Binding-site contacts:
Ligand atom N contacts residue GLU193 of chain 1.B at 2.8 Å (salt-bridge).
Ligand atom O contacts residue TYR61 of chain 1.B at 3.3 Å.
Ligand atom C contacts residue THR91 of chain 1.B at 3.6 Å.
Ligand atom CA contacts residue THR91 of chain 1.B at 3.4 Å.
Ligand atom CD contacts residue THR143 of chain 1.B at 3.2 Å.
Ligand atom OE2 contacts residue SER142 of chain 1.B at 3.3 Å (h-bond).
Ligand atom N contacts residue TYR61 of chain 1.B at 4.0 Å.
Ligand atom OE2 contacts residue GLY141 of chain 1.B at 3.7 Å.
Ligand atom CA contacts residue TYR61 of chain 1.B at 4.0 Å (hydrophobic).
Ligand atom CD contacts residue GLU193 of chain 1.B at 3.8 Å.
Ligand atom OXT contacts residue LEU90 of chain 1.B at 3.6 Å.
Ligand atom CG contacts residue GLU193 of chain 1.B at 3.5 Å.
Ligand atom OE2 contacts residue THR143 of chain 1.B at 3.1 Å (h-bond).
Ligand atom CA contacts residue PRO89 of chain 1.B at 4.0 Å (hydrophobic).
Ligand atom N contacts residue TYR220 of chain 1.B at 3.6 Å.
Ligand atom CB contacts residue TYR61 of chain 1.B at 3.5 Å (hydrophobic).
Ligand atom OE1 contacts residue GLU193 of chain 1.B at 3.6 Å.
Ligand atom CG contacts residue TYR61 of chain 1.B at 4.2 Å (hydrophobic).
Ligand atom C contacts residue TYR61 of chain 1.B at 3.7 Å (hydrophobic).
Ligand atom CB contacts residue LEU138 of chain 1.B at 4.0 Å (hydrophobic).
Ligand atom OXT contacts residue PRO89 of chain 1.B at 3.7 Å.
Ligand atom N contacts residue THR91 of chain 1.B at 2.9 Å (h-bond).
Ligand atom C contacts residue PRO89 of chain 1.B at 4.3 Å (hydrophobic).
Ligand atom OE1 contacts residue THR143 of chain 1.B at 2.6 Å (h-bond).
Ligand atom N contacts residue SER142 of chain 1.B at 4.1 Å.
Ligand atom OXT contacts residue THR91 of chain 1.B at 2.8 Å (h-bond).
Ligand atom O contacts residue GLY141 of chain 1.B at 3.2 Å.
Ligand atom CB contacts residue GLU193 of chain 1.B at 4.0 Å.
Ligand atom CD contacts residue LEU138 of chain 1.B at 4.1 Å (hydrophobic).
Ligand atom N contacts residue PRO89 of chain 1.B at 2.8 Å (h-bond).
Ligand atom CA contacts residue SER142 of chain 1.B at 3.3 Å.
Ligand atom C contacts residue ARG96 of chain 1.B at 3.4 Å.
Ligand atom OXT contacts residue SER142 of chain 1.B at 4.0 Å.
Ligand atom C contacts residue SER142 of chain 1.B at 3.4 Å.
Ligand atom O contacts residue SER142 of chain 1.B at 2.9 Å (h-bond).
Ligand atom OXT contacts residue TYR61 of chain 1.B at 3.6 Å.
Ligand atom OXT contacts residue ARG96 of chain 1.B at 2.8 Å (salt-bridge).
Ligand atom O contacts residue ARG96 of chain 1.B at 2.8 Å (salt-bridge).
Ligand atom CA contacts residue GLU193 of chain 1.B at 3.3 Å.
Ligand atom CG contacts residue LEU138 of chain 1.B at 3.7 Å (hydrophobic).

Sequence of chain 1.B:
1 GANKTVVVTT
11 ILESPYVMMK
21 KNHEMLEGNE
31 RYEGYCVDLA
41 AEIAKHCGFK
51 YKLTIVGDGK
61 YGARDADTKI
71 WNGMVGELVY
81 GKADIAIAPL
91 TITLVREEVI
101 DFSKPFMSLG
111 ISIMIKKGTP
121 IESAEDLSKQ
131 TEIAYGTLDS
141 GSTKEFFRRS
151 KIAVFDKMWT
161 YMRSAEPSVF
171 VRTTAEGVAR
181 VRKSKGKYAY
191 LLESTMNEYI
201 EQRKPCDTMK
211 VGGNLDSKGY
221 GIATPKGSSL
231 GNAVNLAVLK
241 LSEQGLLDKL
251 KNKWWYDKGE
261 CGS

A small-molecule ligand and the protein it binds are described below.
Small molecule (SMILES): N[C@@H](CCC(=O)O)C(=O)O